Binding-site contacts:
Ligand atom C6 contacts residue ILE285 of chain 4.A at 3.1 Å (hydrophobic).
Ligand atom C1 contacts residue ASN120 of chain 2.A at 1.5 Å.
Ligand atom O3 contacts residue ARG283 of chain 4.A at 3.0 Å (salt-bridge).
Ligand atom O6 contacts residue LYS308 of chain 4.A at 3.5 Å (salt-bridge).
Ligand atom O3 contacts residue GLN311 of chain 4.A at 3.7 Å.
Ligand atom O6 contacts residue VAL241 of chain 4.A at 3.4 Å.
Ligand atom C6 contacts residue PRO309 of chain 4.A at 3.4 Å (hydrophobic).
Ligand atom C3 contacts residue ASN249 of chain 4.A at 3.5 Å.
Ligand atom C8 contacts residue GLN311 of chain 4.A at 3.4 Å.
Ligand atom O6 contacts residue ILE285 of chain 4.A at 3.5 Å (h-bond).
Ligand atom O4 contacts residue ARG247 of chain 4.A at 3.3 Å (salt-bridge).
Ligand atom O2 contacts residue GLY312 of chain 4.A at 3.2 Å.
Ligand atom O4 contacts residue ARG283 of chain 4.A at 3.2 Å (salt-bridge).
Ligand atom C3 contacts residue GLY312 of chain 4.A at 3.5 Å.
Ligand atom O4 contacts residue GLU294 of chain 4.A at 2.9 Å (salt-bridge).
Ligand atom O6 contacts residue ASP250 of chain 4.A at 2.6 Å (salt-bridge).
Ligand atom O2 contacts residue ASN249 of chain 4.A at 3.2 Å (h-bond).
Ligand atom C2 contacts residue ASP106 of chain 4.B at 3.2 Å.
Ligand atom O4 contacts residue GLY312 of chain 4.A at 3.6 Å (h-bond).
Ligand atom N2 contacts residue ASN120 of chain 2.A at 2.9 Å (h-bond).
Ligand atom O5 contacts residue GLN375 of chain 4.A at 3.1 Å (h-bond).
Ligand atom O3 contacts residue ASP250 of chain 4.A at 2.8 Å (salt-bridge).
Ligand atom O5 contacts residue ARG104 of chain 4.B at 3.5 Å.
Ligand atom O5 contacts residue ASN120 of chain 2.A at 2.4 Å (h-bond).
Ligand atom C8 contacts residue ARG140 of chain 2.A at 3.5 Å.
Ligand atom C2 contacts residue ASN120 of chain 2.A at 2.4 Å.
Ligand atom C6 contacts residue MAN1 of chain 2.E at 2.8 Å.
Ligand atom C4 contacts residue GLU294 of chain 4.A at 3.6 Å.
Ligand atom O3 contacts residue GLY312 of chain 4.A at 3.6 Å.
Ligand atom O5 contacts residue GLY374 of chain 4.A at 3.3 Å.
Ligand atom O6 contacts residue MAN1 of chain 2.E at 2.2 Å (h-bond).
Ligand atom O3 contacts residue GLU294 of chain 4.A at 2.5 Å (salt-bridge).
Ligand atom O6 contacts residue GLN375 of chain 4.A at 3.0 Å.
Ligand atom C6 contacts residue LEU373 of chain 4.A at 3.3 Å (hydrophobic).
Ligand atom O6 contacts residue THR310 of chain 4.A at 3.2 Å (h-bond).
Ligand atom C6 contacts residue ASP250 of chain 4.A at 3.6 Å.
Ligand atom O3 contacts residue ASN249 of chain 4.A at 2.6 Å (h-bond).
Ligand atom C3 contacts residue GLU294 of chain 4.A at 3.3 Å.
Ligand atom O2 contacts residue ASP106 of chain 4.B at 2.6 Å (salt-bridge).
Ligand atom O3 contacts residue TYR32 of chain 4.C at 3.5 Å (h-bond).

Sequence of chain 4.B:
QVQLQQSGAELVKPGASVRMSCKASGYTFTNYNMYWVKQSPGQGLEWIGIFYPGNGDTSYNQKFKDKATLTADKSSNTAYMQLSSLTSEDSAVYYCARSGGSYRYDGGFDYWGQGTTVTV

Sequence of chain 4.A:
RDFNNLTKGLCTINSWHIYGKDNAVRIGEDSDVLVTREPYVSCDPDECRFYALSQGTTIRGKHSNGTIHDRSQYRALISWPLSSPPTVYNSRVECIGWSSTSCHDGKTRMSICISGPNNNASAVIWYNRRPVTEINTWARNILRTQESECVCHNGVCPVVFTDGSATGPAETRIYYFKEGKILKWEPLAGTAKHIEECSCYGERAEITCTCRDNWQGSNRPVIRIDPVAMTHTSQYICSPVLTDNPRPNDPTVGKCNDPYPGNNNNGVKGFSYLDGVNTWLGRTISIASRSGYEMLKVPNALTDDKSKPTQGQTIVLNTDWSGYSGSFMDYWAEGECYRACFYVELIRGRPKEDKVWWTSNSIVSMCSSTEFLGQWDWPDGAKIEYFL

This small molecule binds to this protein.
Small molecule (SMILES): CC(=O)N[C@H]1[C@H](O[C@H]2[C@H](O)[C@@H](NC(C)=O)CO[C@@H]2CO)O[C@H](CO)[C@@H](O[C@@H]2O[C@H](CO)[C@@H](O)[C@H](O[C@H]3O[C@H](CO)[C@@H](O)[C@H](O)[C@@H]3O[C@H]3O[C@H](CO)[C@@H](O)[C@H](O)[C@@H]3O[C@H]3O[C@H](CO)[C@@H](O)[C@H](O)[C@@H]3O)[C@@H]2O)[C@@H]1O

Sequence of chain 2.A:
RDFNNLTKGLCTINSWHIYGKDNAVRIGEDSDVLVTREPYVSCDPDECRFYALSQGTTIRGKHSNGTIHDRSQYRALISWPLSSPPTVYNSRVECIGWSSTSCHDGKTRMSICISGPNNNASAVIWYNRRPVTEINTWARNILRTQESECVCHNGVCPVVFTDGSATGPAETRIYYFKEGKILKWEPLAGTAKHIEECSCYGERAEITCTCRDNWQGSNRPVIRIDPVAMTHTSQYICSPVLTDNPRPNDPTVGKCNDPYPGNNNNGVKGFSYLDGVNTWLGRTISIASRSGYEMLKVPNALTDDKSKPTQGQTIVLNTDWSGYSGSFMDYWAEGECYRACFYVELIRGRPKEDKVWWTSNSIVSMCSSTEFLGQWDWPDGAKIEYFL

Sequence of chain 4.C:
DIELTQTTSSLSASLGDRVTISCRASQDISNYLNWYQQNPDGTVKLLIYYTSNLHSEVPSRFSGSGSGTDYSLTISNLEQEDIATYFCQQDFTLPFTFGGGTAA